Binding-site contacts:
Ligand atom O7 contacts residue ASN12 of chain 45.I at 3.7 Å.
Ligand atom N2 contacts residue ASN12 of chain 45.I at 3.8 Å.
Ligand atom C7 contacts residue ASN12 of chain 45.I at 3.9 Å.
Ligand atom C2 contacts residue ASN12 of chain 45.I at 3.2 Å.
Ligand atom C1 contacts residue ASN12 of chain 45.I at 2.1 Å.
Ligand atom C5 contacts residue ASN12 of chain 45.I at 4.0 Å.
Ligand atom O5 contacts residue ASN12 of chain 45.I at 2.6 Å (h-bond).

Sequence of chain 45.I:
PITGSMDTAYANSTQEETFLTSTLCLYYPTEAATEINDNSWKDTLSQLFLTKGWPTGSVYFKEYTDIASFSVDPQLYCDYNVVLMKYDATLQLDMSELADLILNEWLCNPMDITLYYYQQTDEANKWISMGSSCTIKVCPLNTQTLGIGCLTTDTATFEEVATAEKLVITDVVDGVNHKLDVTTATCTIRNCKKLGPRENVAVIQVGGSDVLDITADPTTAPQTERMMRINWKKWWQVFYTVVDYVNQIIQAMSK

A small-molecule ligand and the protein it binds are described below.
Small molecule (SMILES): CC(=O)N[C@H]1[C@H](O[C@H]2[C@H](O)[C@@H](NC(C)=O)CO[C@@H]2CO)O[C@H](CO)[C@@H](O)[C@@H]1O